Binding-site contacts:
Ligand atom N2 contacts residue ASN179 of chain 1.A at 2.9 Å (h-bond).
Ligand atom C5 contacts residue ASN179 of chain 1.A at 3.6 Å.
Ligand atom C1 contacts residue ASN179 of chain 1.A at 1.4 Å.
Ligand atom C5 contacts residue THR181 of chain 1.A at 4.3 Å.
Ligand atom C1 contacts residue THR181 of chain 1.A at 4.0 Å.
Ligand atom C3 contacts residue TRP250 of chain 1.A at 4.5 Å (hydrophobic).
Ligand atom C7 contacts residue ASN179 of chain 1.A at 3.8 Å.
Ligand atom C6 contacts residue THR181 of chain 1.A at 4.4 Å.
Ligand atom N2 contacts residue THR252 of chain 1.A at 4.1 Å.
Ligand atom C6 contacts residue TRP250 of chain 1.A at 3.5 Å (hydrophobic).
Ligand atom C7 contacts residue THR252 of chain 1.A at 4.1 Å.
Ligand atom C8 contacts residue TRP250 of chain 1.A at 3.6 Å (hydrophobic).
Ligand atom O5 contacts residue TRP250 of chain 1.A at 4.1 Å.
Ligand atom C1 contacts residue TRP250 of chain 1.A at 4.3 Å (hydrophobic).
Ligand atom O5 contacts residue ASN179 of chain 1.A at 2.4 Å (h-bond).
Ligand atom C8 contacts residue THR252 of chain 1.A at 4.0 Å.
Ligand atom N2 contacts residue TRP250 of chain 1.A at 3.9 Å.
Ligand atom O5 contacts residue THR181 of chain 1.A at 3.5 Å.
Ligand atom C4 contacts residue ASN179 of chain 1.A at 4.2 Å.
Ligand atom O7 contacts residue ASN179 of chain 1.A at 4.1 Å.
Ligand atom O7 contacts residue TRP250 of chain 1.A at 4.0 Å.
Ligand atom C2 contacts residue TRP250 of chain 1.A at 4.4 Å (hydrophobic).
Ligand atom C7 contacts residue TRP250 of chain 1.A at 4.3 Å (hydrophobic).
Ligand atom C5 contacts residue TRP250 of chain 1.A at 3.5 Å (hydrophobic).
Ligand atom C3 contacts residue ASN179 of chain 1.A at 3.7 Å.
Ligand atom C2 contacts residue ASN179 of chain 1.A at 2.5 Å.
Ligand atom O4 contacts residue TRP250 of chain 1.A at 4.5 Å.

This small molecule binds to this protein.
Small molecule (SMILES): CC(=O)N[C@H]1[C@H](O[C@H]2[C@H](O)[C@@H](NC(C)=O)CO[C@@H]2CO)O[C@H](CO)[C@@H](O)[C@@H]1O

Sequence of chain 1.A:
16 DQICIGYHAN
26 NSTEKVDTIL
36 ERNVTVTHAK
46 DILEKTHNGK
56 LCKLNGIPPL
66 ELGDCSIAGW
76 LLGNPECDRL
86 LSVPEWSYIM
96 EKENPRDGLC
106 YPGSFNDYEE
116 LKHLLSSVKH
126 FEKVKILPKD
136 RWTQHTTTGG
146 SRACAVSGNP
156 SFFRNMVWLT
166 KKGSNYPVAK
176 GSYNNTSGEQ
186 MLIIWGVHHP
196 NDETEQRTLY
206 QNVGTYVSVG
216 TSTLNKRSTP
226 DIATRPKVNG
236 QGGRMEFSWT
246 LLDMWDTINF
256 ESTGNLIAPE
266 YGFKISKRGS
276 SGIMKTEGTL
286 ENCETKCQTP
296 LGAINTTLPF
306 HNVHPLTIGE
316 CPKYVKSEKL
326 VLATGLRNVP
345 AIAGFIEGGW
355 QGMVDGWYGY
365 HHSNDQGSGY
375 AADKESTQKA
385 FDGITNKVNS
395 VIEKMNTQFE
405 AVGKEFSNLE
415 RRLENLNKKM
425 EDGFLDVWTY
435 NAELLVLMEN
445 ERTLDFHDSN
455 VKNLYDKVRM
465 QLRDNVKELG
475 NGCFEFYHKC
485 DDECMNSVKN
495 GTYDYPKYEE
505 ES